This small molecule binds to this protein.
Small molecule (SMILES): COc1cc2ncc(-c3cccc(N[C@@H]4CCNC4)n3)n2cc1-c1cnn(C)c1

Binding-site contacts:
Ligand atom C26 contacts residue GLY38 of chain 1.C at 3.6 Å.
Ligand atom C28 contacts residue ASP172 of chain 1.C at 3.5 Å.
Ligand atom N29 contacts residue LEU161 of chain 1.C at 3.5 Å.
Ligand atom O02 contacts residue MET35 of chain 1.C at 3.5 Å (h-bond).
Ligand atom N23 contacts residue ASP172 of chain 1.C at 3.0 Å (salt-bridge).
Ligand atom O02 contacts residue GLY111 of chain 1.C at 3.7 Å.
Ligand atom C21 contacts residue ASP172 of chain 1.C at 3.6 Å.
Ligand atom C15 contacts residue MET35 of chain 1.C at 3.6 Å (hydrophobic).
Ligand atom N27 contacts residue ASP172 of chain 1.C at 2.6 Å (salt-bridge).
Ligand atom C07 contacts residue ALA54 of chain 1.C at 3.3 Å (hydrophobic).
Ligand atom N06 contacts residue ALA54 of chain 1.C at 3.7 Å.
Ligand atom C26 contacts residue ASN159 of chain 1.C at 3.3 Å.
Ligand atom C25 contacts residue GLY38 of chain 1.C at 3.7 Å.
Ligand atom C24 contacts residue VAL43 of chain 1.C at 3.7 Å (hydrophobic).
Ligand atom C15 contacts residue ASP115 of chain 1.C at 3.5 Å.
Ligand atom N16 contacts residue GLY36 of chain 1.C at 3.5 Å.
Ligand atom C20 contacts residue TYR105 of chain 1.C at 3.3 Å (hydrophobic).
Ligand atom N27 contacts residue SER171 of chain 1.C at 3.6 Å.
Ligand atom C01 contacts residue MET108 of chain 1.C at 3.6 Å (hydrophobic).
Ligand atom C04 contacts residue MET108 of chain 1.C at 3.2 Å (hydrophobic).
Ligand atom C26 contacts residue ASP172 of chain 1.C at 3.2 Å.
Ligand atom C26 contacts residue ALA158 of chain 1.C at 3.6 Å (hydrophobic).
Ligand atom N27 contacts residue ASN159 of chain 1.C at 3.2 Å (h-bond).
Ligand atom C18 contacts residue LEU161 of chain 1.C at 3.4 Å (hydrophobic).
Ligand atom C22 contacts residue ASP172 of chain 1.C at 3.7 Å.
Ligand atom C03 contacts residue MET35 of chain 1.C at 3.6 Å (hydrophobic).
Ligand atom N09 contacts residue LEU161 of chain 1.C at 3.6 Å.
Ligand atom C01 contacts residue TYR107 of chain 1.C at 3.8 Å (hydrophobic).
Ligand atom C19 contacts residue TYR105 of chain 1.C at 3.5 Å (hydrophobic).
Ligand atom N14 contacts residue MET35 of chain 1.C at 3.7 Å.
Ligand atom N23 contacts residue VAL43 of chain 1.C at 3.7 Å.
Ligand atom C07 contacts residue VAL106 of chain 1.C at 3.6 Å (hydrophobic).
Ligand atom N06 contacts residue TYR107 of chain 1.C at 3.7 Å.
Ligand atom C28 contacts residue ALA158 of chain 1.C at 3.5 Å (hydrophobic).
Ligand atom C01 contacts residue GLY111 of chain 1.C at 3.6 Å.
Ligand atom C08 contacts residue ALA54 of chain 1.C at 3.5 Å (hydrophobic).
Ligand atom N06 contacts residue MET108 of chain 1.C at 2.9 Å (h-bond).
Ligand atom N16 contacts residue MET35 of chain 1.C at 3.7 Å.
Ligand atom C08 contacts residue LEU161 of chain 1.C at 3.3 Å (hydrophobic).
Ligand atom N27 contacts residue ALA158 of chain 1.C at 2.9 Å (h-bond).

Sequence of chain 1.C:
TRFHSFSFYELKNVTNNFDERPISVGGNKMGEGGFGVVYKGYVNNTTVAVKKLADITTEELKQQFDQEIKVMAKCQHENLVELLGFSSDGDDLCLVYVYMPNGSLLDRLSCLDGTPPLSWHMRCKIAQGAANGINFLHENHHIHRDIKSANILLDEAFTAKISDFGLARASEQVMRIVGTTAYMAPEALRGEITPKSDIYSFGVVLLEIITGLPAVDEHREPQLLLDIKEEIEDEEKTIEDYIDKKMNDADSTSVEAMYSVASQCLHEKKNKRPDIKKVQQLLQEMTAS